The small molecule below binds the protein below.
Small molecule (SMILES): Cc1cn([C@H]2C[C@H](O[P](=O)(O)OC[C@H]3O[C@@H](n4ccc(N)nc4=O)C[C@@H]3O[P](=O)(O)OC[C@H]3O[C@@H](n4ccc(N)nc4=O)C[C@@H]3O[P](=O)(O)OC[C@H]3O[C@@H](n4ccc(N)nc4=O)C[C@@H]3O[P](=O)(O)OC[C@H]3O[C@@H](n4cnc5c(=O)[nH]c(N)nc54)C[C@@H]3O)[C@@H](CO[P](=O)(O)O[C@H]3C[C@H](n4cnc5c4NC=NC5N)O[C@@H]3CO[P](=O)(O)O[C@H]3C[C@H](n4ccc(N)nc4=O)O[C@@H]3CO[P](=O)(O)O[C@H]3C[C@H](n4cnc5c4NC=NC5N)O[C@@H]3CO[P](=O)(O)O[C@H]3C[C@H](n4cnc5c(=O)[nH]c(N)nc54)O[C@@H]3COP(=O)=O)O2)c(=O)[nH]c1=O

Sequence of chain 1.C:
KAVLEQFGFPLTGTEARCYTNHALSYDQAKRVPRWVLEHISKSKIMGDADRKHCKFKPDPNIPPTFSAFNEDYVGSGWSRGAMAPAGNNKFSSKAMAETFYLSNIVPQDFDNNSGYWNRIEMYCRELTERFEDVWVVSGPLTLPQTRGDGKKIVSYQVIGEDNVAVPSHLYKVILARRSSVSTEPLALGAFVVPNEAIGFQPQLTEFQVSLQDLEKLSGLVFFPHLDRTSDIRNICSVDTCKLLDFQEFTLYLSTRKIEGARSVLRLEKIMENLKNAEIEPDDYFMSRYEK

Binding-site contacts:
Ligand atom N3 contacts residue SER152 of chain 1.C at 3.6 Å.
Ligand atom N2 contacts residue PHE287 of chain 1.C at 4.0 Å.
Ligand atom N2 contacts residue ASN156 of chain 1.C at 3.2 Å (h-bond).
Ligand atom OP2 contacts residue LYS93 of chain 1.C at 4.1 Å.
Ligand atom C5 contacts residue LEU291 of chain 1.C at 4.1 Å (hydrophobic).
Ligand atom N3 contacts residue LEU291 of chain 1.C at 3.8 Å.
Ligand atom O5' contacts residue ARG304 of chain 1.C at 4.1 Å.
Ligand atom O6 contacts residue LEU291 of chain 1.C at 4.1 Å.
Ligand atom P contacts residue ARG304 of chain 1.C at 4.1 Å.
Ligand atom C2' contacts residue ARG300 of chain 1.C at 3.4 Å.
Ligand atom C5 contacts residue ARG304 of chain 1.C at 4.3 Å.
Ligand atom C4 contacts residue LEU291 of chain 1.C at 3.9 Å (hydrophobic).
Ligand atom N2 contacts residue LEU291 of chain 1.C at 3.9 Å.
Ligand atom N1 contacts residue LYS93 of chain 1.C at 4.3 Å.
Ligand atom C3' contacts residue LYS93 of chain 1.C at 4.3 Å.
Ligand atom O5' contacts residue LYS93 of chain 1.C at 2.8 Å (salt-bridge).
Ligand atom N1 contacts residue LEU291 of chain 1.C at 3.3 Å.
Ligand atom C2 contacts residue SER152 of chain 1.C at 4.0 Å.
Ligand atom N4 contacts residue LYS90 of chain 1.C at 4.4 Å.
Ligand atom N2 contacts residue SER152 of chain 1.C at 3.2 Å (h-bond).
Ligand atom P contacts residue ARG300 of chain 1.C at 4.4 Å.
Ligand atom O4' contacts residue LYS93 of chain 1.C at 3.8 Å.
Ligand atom O5' contacts residue ARG300 of chain 1.C at 3.9 Å.
Ligand atom O3' contacts residue ASP149 of chain 1.C at 3.6 Å.
Ligand atom OP2 contacts residue ARG300 of chain 1.C at 3.5 Å (salt-bridge).
Ligand atom C6 contacts residue LEU291 of chain 1.C at 3.8 Å (hydrophobic).
Ligand atom N7 contacts residue LYS295 of chain 1.C at 4.0 Å.
Ligand atom C5 contacts residue LYS93 of chain 1.C at 3.9 Å.
Ligand atom C6 contacts residue ARG300 of chain 1.C at 3.7 Å.
Ligand atom C5' contacts residue LYS93 of chain 1.C at 3.3 Å.
Ligand atom C8 contacts residue LYS295 of chain 1.C at 4.3 Å.
Ligand atom OP1 contacts residue GLU109 of chain 1.C at 4.1 Å.
Ligand atom OP2 contacts residue ARG304 of chain 1.C at 3.0 Å (salt-bridge).
Ligand atom P contacts residue LYS93 of chain 1.C at 4.0 Å.
Ligand atom C2 contacts residue LEU291 of chain 1.C at 3.6 Å (hydrophobic).
Ligand atom C6 contacts residue LYS93 of chain 1.C at 3.3 Å.
Ligand atom C5 contacts residue ARG300 of chain 1.C at 3.9 Å.
Ligand atom C4' contacts residue LYS93 of chain 1.C at 4.1 Å.
Ligand atom C2' contacts residue LYS93 of chain 1.C at 3.7 Å.
Ligand atom C3' contacts residue ARG300 of chain 1.C at 4.0 Å.